Binding-site contacts:
Ligand atom C3 contacts residue SER443 of chain 1.E at 2.9 Å.
Ligand atom O1A contacts residue SER443 of chain 1.E at 2.6 Å (h-bond).
Ligand atom O8 contacts residue SER443 of chain 1.E at 4.3 Å.
Ligand atom C6 contacts residue ASN444 of chain 1.E at 4.1 Å.
Ligand atom C6 contacts residue SER443 of chain 1.E at 3.1 Å.
Ligand atom C2 contacts residue ASN444 of chain 1.E at 4.4 Å.
Ligand atom O6 contacts residue SER443 of chain 1.E at 2.0 Å (h-bond).
Ligand atom C4 contacts residue SER443 of chain 1.E at 3.7 Å.
Ligand atom O1A contacts residue SER441 of chain 1.E at 3.5 Å.
Ligand atom C1 contacts residue SER443 of chain 1.E at 1.9 Å.
Ligand atom C1 contacts residue MET442 of chain 1.E at 4.5 Å (hydrophobic).
Ligand atom C4 contacts residue ASN444 of chain 1.E at 3.8 Å.
Ligand atom C8 contacts residue SER443 of chain 1.E at 4.5 Å.
Ligand atom O1A contacts residue MET442 of chain 1.E at 3.5 Å (h-bond).
Ligand atom C3 contacts residue ASN444 of chain 1.E at 4.3 Å.
Ligand atom O4 contacts residue ASN444 of chain 1.E at 4.3 Å.
Ligand atom C2 contacts residue SER443 of chain 1.E at 1.4 Å.
Ligand atom O1B contacts residue SER443 of chain 1.E at 2.6 Å (h-bond).
Ligand atom C5 contacts residue SER443 of chain 1.E at 4.0 Å.
Ligand atom C7 contacts residue SER443 of chain 1.E at 4.2 Å.
Ligand atom C5 contacts residue ASN444 of chain 1.E at 4.5 Å.

A small-molecule ligand and the protein it binds are described below.
Small molecule (SMILES): C[C@H](O)[C@H](N)[C@@H]1O[C@](O)(C(=O)O)C[C@H](O)[C@@H]1N

Sequence of chain 1.E:
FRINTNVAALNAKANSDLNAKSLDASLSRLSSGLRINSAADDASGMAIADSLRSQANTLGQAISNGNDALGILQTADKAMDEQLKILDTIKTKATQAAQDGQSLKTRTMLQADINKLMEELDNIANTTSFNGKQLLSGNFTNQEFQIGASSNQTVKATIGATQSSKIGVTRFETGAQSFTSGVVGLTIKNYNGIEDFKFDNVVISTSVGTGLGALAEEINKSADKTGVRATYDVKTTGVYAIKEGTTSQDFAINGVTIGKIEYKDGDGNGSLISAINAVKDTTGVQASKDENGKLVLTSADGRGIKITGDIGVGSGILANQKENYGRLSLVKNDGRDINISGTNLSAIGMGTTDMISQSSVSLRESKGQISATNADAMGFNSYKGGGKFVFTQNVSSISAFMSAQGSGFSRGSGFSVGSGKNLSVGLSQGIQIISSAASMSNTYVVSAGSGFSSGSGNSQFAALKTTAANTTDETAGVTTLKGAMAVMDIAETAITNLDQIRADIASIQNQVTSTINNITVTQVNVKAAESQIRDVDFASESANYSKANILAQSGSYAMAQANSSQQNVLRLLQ